Sequence of chain 24.B:
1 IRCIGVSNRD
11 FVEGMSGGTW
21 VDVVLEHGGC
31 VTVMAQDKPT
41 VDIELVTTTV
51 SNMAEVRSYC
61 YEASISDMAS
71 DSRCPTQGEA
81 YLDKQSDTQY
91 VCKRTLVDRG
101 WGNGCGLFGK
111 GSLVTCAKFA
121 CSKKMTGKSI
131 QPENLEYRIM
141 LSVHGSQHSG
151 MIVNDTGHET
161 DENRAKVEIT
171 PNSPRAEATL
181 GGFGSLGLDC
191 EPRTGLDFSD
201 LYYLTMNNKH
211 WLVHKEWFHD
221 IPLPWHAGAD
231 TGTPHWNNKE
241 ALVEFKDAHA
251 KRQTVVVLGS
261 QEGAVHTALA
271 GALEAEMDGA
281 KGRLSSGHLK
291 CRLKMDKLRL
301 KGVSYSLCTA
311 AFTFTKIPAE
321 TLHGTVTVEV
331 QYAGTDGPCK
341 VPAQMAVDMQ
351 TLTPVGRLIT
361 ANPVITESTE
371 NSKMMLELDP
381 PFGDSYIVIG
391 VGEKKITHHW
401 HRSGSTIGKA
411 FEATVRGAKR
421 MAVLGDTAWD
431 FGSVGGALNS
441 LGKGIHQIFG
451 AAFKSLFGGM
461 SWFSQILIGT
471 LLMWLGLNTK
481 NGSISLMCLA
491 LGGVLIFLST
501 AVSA

Binding-site contacts:
Ligand atom O3 contacts residue MET151 of chain 24.B at 4.2 Å.
Ligand atom C1 contacts residue ASN154 of chain 24.B at 1.4 Å.
Ligand atom C5 contacts residue ASN154 of chain 24.B at 3.7 Å.
Ligand atom O7 contacts residue ASN154 of chain 24.B at 4.3 Å.
Ligand atom C5 contacts residue MET151 of chain 24.B at 4.1 Å (hydrophobic).
Ligand atom C8 contacts residue ASN154 of chain 24.B at 3.0 Å.
Ligand atom C2 contacts residue ASN154 of chain 24.B at 2.5 Å.
Ligand atom C2 contacts residue MET151 of chain 24.B at 4.0 Å (hydrophobic).
Ligand atom C4 contacts residue ASN154 of chain 24.B at 4.2 Å.
Ligand atom C1 contacts residue MET151 of chain 24.B at 4.2 Å (hydrophobic).
Ligand atom C7 contacts residue ASN154 of chain 24.B at 3.4 Å.
Ligand atom O5 contacts residue MET151 of chain 24.B at 3.7 Å.
Ligand atom O5 contacts residue ASN154 of chain 24.B at 2.4 Å (h-bond).
Ligand atom N2 contacts residue ASN154 of chain 24.B at 2.9 Å.
Ligand atom C3 contacts residue ASN154 of chain 24.B at 3.9 Å.
Ligand atom C4 contacts residue MET151 of chain 24.B at 3.5 Å (hydrophobic).
Ligand atom O4 contacts residue MET151 of chain 24.B at 4.4 Å.
Ligand atom C3 contacts residue MET151 of chain 24.B at 4.1 Å (hydrophobic).

The small molecule below binds the protein below.
Small molecule (SMILES): CC(=O)N[C@@H]1[C@@H](O)[C@H](O)[C@@H](CO)O[C@H]1O